A small-molecule ligand and the protein it binds are described below.
Small molecule (SMILES): CC(=O)N[C@H]1[C@H]([C@H](O)[C@H](O)CO)O[C@@](O[C@@H]2[C@@H](O)[C@H](O)O[C@H](CO)[C@@H]2O)(C(=O)O)C[C@@H]1O

Sequence of chain 1.A:
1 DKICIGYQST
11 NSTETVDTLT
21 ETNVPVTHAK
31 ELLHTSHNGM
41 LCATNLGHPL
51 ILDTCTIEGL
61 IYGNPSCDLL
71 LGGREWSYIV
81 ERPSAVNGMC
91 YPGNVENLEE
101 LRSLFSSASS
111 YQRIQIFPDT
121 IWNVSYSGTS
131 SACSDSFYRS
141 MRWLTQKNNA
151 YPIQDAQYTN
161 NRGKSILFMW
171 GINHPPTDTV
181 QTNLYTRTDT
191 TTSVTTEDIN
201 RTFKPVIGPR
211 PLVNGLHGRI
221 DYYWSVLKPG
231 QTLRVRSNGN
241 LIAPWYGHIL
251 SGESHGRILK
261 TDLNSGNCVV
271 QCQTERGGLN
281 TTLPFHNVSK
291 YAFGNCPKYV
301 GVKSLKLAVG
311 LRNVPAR

Binding-site contacts:
Ligand atom O9 contacts residue PRO176 of chain 1.A at 3.4 Å.
Ligand atom C11 contacts residue THR145 of chain 1.A at 3.8 Å.
Ligand atom C9 contacts residue LEU184 of chain 1.A at 4.1 Å (hydrophobic).
Ligand atom C6 contacts residue GLY215 of chain 1.A at 3.4 Å.
Ligand atom C7 contacts residue TRP143 of chain 1.A at 3.6 Å (hydrophobic).
Ligand atom C5 contacts residue LEU216 of chain 1.A at 3.5 Å (hydrophobic).
Ligand atom O7 contacts residue LEU184 of chain 1.A at 3.8 Å.
Ligand atom O8 contacts residue TRP143 of chain 1.A at 3.7 Å.
Ligand atom C10 contacts residue LEU184 of chain 1.A at 4.1 Å (hydrophobic).
Ligand atom O9 contacts residue VAL180 of chain 1.A at 4.0 Å.
Ligand atom O8 contacts residue TYR91 of chain 1.A at 2.9 Å (h-bond).
Ligand atom C6 contacts residue LEU216 of chain 1.A at 3.5 Å (hydrophobic).
Ligand atom C6 contacts residue THR129 of chain 1.A at 4.0 Å.
Ligand atom O4 contacts residue THR129 of chain 1.A at 3.4 Å (h-bond).
Ligand atom O9 contacts residue TYR91 of chain 1.A at 3.3 Å (h-bond).
Ligand atom C8 contacts residue TRP143 of chain 1.A at 4.0 Å (hydrophobic).
Ligand atom C4 contacts residue THR129 of chain 1.A at 3.0 Å.
Ligand atom C10 contacts residue THR129 of chain 1.A at 3.9 Å.
Ligand atom O4 contacts residue SER131 of chain 1.A at 3.8 Å.
Ligand atom C11 contacts residue TRP143 of chain 1.A at 3.6 Å (hydrophobic).
Ligand atom C9 contacts residue VAL180 of chain 1.A at 3.8 Å (hydrophobic).
Ligand atom O1A contacts residue SER131 of chain 1.A at 2.9 Å (h-bond).
Ligand atom C5 contacts residue THR129 of chain 1.A at 3.5 Å.
Ligand atom C8 contacts residue TYR91 of chain 1.A at 3.9 Å (hydrophobic).
Ligand atom N5 contacts residue TRP143 of chain 1.A at 3.9 Å.
Ligand atom C1 contacts residue SER130 of chain 1.A at 3.8 Å.
Ligand atom C11 contacts residue THR129 of chain 1.A at 3.9 Å.
Ligand atom C9 contacts residue TYR91 of chain 1.A at 3.7 Å (hydrophobic).
Ligand atom C9 contacts residue TRP143 of chain 1.A at 4.0 Å (hydrophobic).
Ligand atom O6 contacts residue LEU216 of chain 1.A at 4.2 Å.
Ligand atom O8 contacts residue LEU216 of chain 1.A at 4.1 Å.
Ligand atom O6 contacts residue GLY215 of chain 1.A at 2.6 Å (h-bond).
Ligand atom C11 contacts residue GLY128 of chain 1.A at 3.4 Å.
Ligand atom O1B contacts residue SER130 of chain 1.A at 3.3 Å (h-bond).
Ligand atom O10 contacts residue LEU184 of chain 1.A at 3.2 Å.
Ligand atom C1 contacts residue SER131 of chain 1.A at 4.0 Å.
Ligand atom C4 contacts residue LEU216 of chain 1.A at 3.7 Å (hydrophobic).
Ligand atom O1A contacts residue SER130 of chain 1.A at 3.4 Å.
Ligand atom O1B contacts residue LEU216 of chain 1.A at 3.6 Å.
Ligand atom N5 contacts residue THR129 of chain 1.A at 2.9 Å (h-bond).